Binding-site contacts:
Ligand atom F23 contacts residue THR263 of chain 1.C at 4.1 Å.
Ligand atom C6 contacts residue VAL178 of chain 1.D at 4.0 Å (hydrophobic).
Ligand atom F22 contacts residue TYR164 of chain 1.C at 3.5 Å.
Ligand atom O13 contacts residue GLY177 of chain 1.D at 3.5 Å.
Ligand atom O11 contacts residue TYR196 of chain 1.C at 4.2 Å.
Ligand atom C6 contacts residue PHE52 of chain 1.C at 3.8 Å (hydrophobic).
Ligand atom C5 contacts residue ALA337 of chain 1.C at 3.6 Å (hydrophobic).
Ligand atom O8 contacts residue GLN247 of chain 1.C at 3.2 Å (h-bond).
Ligand atom C3 contacts residue GLN247 of chain 1.C at 3.4 Å.
Ligand atom N2 contacts residue THR263 of chain 1.C at 4.1 Å.
Ligand atom O18 contacts residue TYR196 of chain 1.C at 3.6 Å.
Ligand atom C9 contacts residue TYR196 of chain 1.C at 3.4 Å (hydrophobic).
Ligand atom C19 contacts residue TYR164 of chain 1.C at 4.1 Å (hydrophobic).
Ligand atom N12 contacts residue VAL178 of chain 1.D at 3.7 Å.
Ligand atom O13 contacts residue LEU176 of chain 1.D at 4.0 Å.
Ligand atom F21 contacts residue PHE52 of chain 1.C at 4.2 Å.
Ligand atom O8 contacts residue THR263 of chain 1.C at 3.7 Å.
Ligand atom F21 contacts residue ARG166 of chain 1.C at 3.0 Å.
Ligand atom C19 contacts residue ARG166 of chain 1.C at 4.1 Å.
Ligand atom N12 contacts residue PHE52 of chain 1.C at 3.6 Å.
Ligand atom CL1 contacts residue TYR196 of chain 1.C at 3.6 Å.
Ligand atom C20 contacts residue GLN246 of chain 1.C at 4.2 Å.
Ligand atom C7 contacts residue TYR196 of chain 1.C at 3.7 Å (hydrophobic).
Ligand atom C15 contacts residue VAL178 of chain 1.D at 3.7 Å (hydrophobic).
Ligand atom O11 contacts residue THR263 of chain 1.C at 3.0 Å (h-bond).
Ligand atom C10 contacts residue THR263 of chain 1.C at 3.4 Å.
Ligand atom O11 contacts residue ALA337 of chain 1.C at 3.5 Å.
Ligand atom F21 contacts residue TYR93 of chain 1.D at 3.2 Å.
Ligand atom O11 contacts residue GLN247 of chain 1.C at 4.1 Å.
Ligand atom C10 contacts residue ALA337 of chain 1.C at 3.6 Å (hydrophobic).
Ligand atom O13 contacts residue VAL178 of chain 1.D at 3.2 Å (h-bond).
Ligand atom O13 contacts residue PHE52 of chain 1.C at 3.7 Å.
Ligand atom C7 contacts residue GLN247 of chain 1.C at 3.4 Å.
Ligand atom C15 contacts residue GLN247 of chain 1.C at 3.7 Å.
Ligand atom N12 contacts residue LEU176 of chain 1.D at 4.0 Å.
Ligand atom C15 contacts residue GLN237 of chain 1.C at 3.6 Å.
Ligand atom C5 contacts residue THR263 of chain 1.C at 3.3 Å.
Ligand atom F21 contacts residue TYR164 of chain 1.C at 3.6 Å.
Ligand atom C14 contacts residue TYR196 of chain 1.C at 3.4 Å (hydrophobic).
Ligand atom C4 contacts residue TYR196 of chain 1.C at 3.6 Å (hydrophobic).

Sequence of chain 1.C:
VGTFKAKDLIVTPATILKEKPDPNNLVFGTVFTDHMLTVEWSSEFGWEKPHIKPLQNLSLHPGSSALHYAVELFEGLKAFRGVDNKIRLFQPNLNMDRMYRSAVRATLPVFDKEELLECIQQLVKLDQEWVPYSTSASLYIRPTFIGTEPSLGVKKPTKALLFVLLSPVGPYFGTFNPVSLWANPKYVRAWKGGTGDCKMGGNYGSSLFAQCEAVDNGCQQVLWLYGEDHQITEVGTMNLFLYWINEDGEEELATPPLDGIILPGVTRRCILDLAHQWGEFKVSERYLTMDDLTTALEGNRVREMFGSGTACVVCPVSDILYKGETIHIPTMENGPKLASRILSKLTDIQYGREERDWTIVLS

Sequence of chain 1.D:
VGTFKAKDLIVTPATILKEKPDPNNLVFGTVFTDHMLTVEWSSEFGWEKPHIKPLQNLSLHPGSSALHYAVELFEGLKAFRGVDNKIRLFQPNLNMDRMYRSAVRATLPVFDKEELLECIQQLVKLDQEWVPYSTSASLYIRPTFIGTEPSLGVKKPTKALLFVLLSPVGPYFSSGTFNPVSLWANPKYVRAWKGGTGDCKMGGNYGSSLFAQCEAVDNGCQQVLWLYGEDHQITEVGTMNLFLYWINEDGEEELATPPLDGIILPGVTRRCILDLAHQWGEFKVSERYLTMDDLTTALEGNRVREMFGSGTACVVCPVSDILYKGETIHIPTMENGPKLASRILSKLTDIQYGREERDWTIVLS

This protein binds this small molecule.
Small molecule (SMILES): COc1cc(OC)c(-n2c(=O)cc(C(F)(F)F)[nH]c2=O)cc1Cl